Sequence of chain 4.A:
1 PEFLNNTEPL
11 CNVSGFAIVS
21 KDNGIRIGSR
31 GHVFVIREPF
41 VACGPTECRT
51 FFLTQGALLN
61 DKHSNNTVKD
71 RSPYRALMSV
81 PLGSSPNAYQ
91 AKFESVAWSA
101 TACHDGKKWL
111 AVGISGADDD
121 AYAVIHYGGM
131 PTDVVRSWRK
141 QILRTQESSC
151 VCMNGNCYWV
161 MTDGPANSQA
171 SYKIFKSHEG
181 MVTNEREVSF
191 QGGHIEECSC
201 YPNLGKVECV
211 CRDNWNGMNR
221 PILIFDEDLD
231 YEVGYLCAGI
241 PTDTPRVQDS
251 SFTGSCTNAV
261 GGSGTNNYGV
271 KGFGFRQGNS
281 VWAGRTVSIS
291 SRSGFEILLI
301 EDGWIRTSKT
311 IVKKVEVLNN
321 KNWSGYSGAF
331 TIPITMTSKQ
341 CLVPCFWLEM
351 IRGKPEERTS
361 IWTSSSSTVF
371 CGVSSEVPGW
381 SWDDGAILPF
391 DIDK

A small-molecule ligand and the protein it binds are described below.
Small molecule (SMILES): CC(=O)N[C@@H]1[C@@H](O)[C@H](O)[C@@H](CO)O[C@H]1O

Binding-site contacts:
Ligand atom C8 contacts residue ASN65 of chain 4.A at 4.4 Å.
Ligand atom O7 contacts residue ASN65 of chain 4.A at 3.3 Å (h-bond).
Ligand atom O5 contacts residue ASN65 of chain 4.A at 2.4 Å (h-bond).
Ligand atom C8 contacts residue LYS62 of chain 4.A at 4.2 Å.
Ligand atom C3 contacts residue ASN65 of chain 4.A at 3.7 Å.
Ligand atom C1 contacts residue ASN65 of chain 4.A at 1.4 Å.
Ligand atom C5 contacts residue ASN65 of chain 4.A at 3.6 Å.
Ligand atom N2 contacts residue ILE361 of chain 4.A at 3.9 Å.
Ligand atom C8 contacts residue ILE392 of chain 4.A at 4.0 Å (hydrophobic).
Ligand atom C7 contacts residue ASN65 of chain 4.A at 3.3 Å.
Ligand atom C2 contacts residue ASN65 of chain 4.A at 2.3 Å.
Ligand atom C7 contacts residue ILE361 of chain 4.A at 4.2 Å (hydrophobic).
Ligand atom N2 contacts residue ASN65 of chain 4.A at 2.8 Å (h-bond).
Ligand atom C4 contacts residue ASN65 of chain 4.A at 4.1 Å.
Ligand atom O7 contacts residue LYS62 of chain 4.A at 4.3 Å.
Ligand atom C8 contacts residue ILE361 of chain 4.A at 3.9 Å (hydrophobic).